A small-molecule ligand and the protein it binds are described below.
Small molecule (SMILES): CC(=O)N[C@@H]1[C@@H](O)[C@H](O)[C@@H](CO)O[C@H]1O

Binding-site contacts:
Ligand atom C3 contacts residue ASN97 of chain 1.E at 3.8 Å.
Ligand atom O5 contacts residue PHE136 of chain 1.E at 4.2 Å.
Ligand atom C5 contacts residue PHE136 of chain 1.E at 3.9 Å (hydrophobic).
Ligand atom O5 contacts residue ASN97 of chain 1.E at 2.3 Å (h-bond).
Ligand atom O6 contacts residue GLU135 of chain 1.E at 3.1 Å (salt-bridge).
Ligand atom O5 contacts residue GLU135 of chain 1.E at 4.4 Å.
Ligand atom C1 contacts residue PHE136 of chain 1.E at 4.1 Å (hydrophobic).
Ligand atom C6 contacts residue ILE137 of chain 1.E at 3.6 Å (hydrophobic).
Ligand atom O7 contacts residue ASN97 of chain 1.E at 2.9 Å (h-bond).
Ligand atom C4 contacts residue ASN97 of chain 1.E at 4.2 Å.
Ligand atom C5 contacts residue ILE137 of chain 1.E at 4.2 Å (hydrophobic).
Ligand atom N2 contacts residue ASN97 of chain 1.E at 2.9 Å (h-bond).
Ligand atom C1 contacts residue ASN97 of chain 1.E at 1.4 Å.
Ligand atom C6 contacts residue GLU135 of chain 1.E at 4.1 Å.
Ligand atom O6 contacts residue ASN97 of chain 1.E at 4.5 Å.
Ligand atom C7 contacts residue ASN97 of chain 1.E at 3.1 Å.
Ligand atom C8 contacts residue GLN96 of chain 1.E at 3.3 Å.
Ligand atom C5 contacts residue ASN97 of chain 1.E at 3.6 Å.
Ligand atom O6 contacts residue ILE137 of chain 1.E at 4.2 Å.
Ligand atom C8 contacts residue ASN97 of chain 1.E at 4.3 Å.
Ligand atom C2 contacts residue ASN97 of chain 1.E at 2.4 Å.

Sequence of chain 1.E:
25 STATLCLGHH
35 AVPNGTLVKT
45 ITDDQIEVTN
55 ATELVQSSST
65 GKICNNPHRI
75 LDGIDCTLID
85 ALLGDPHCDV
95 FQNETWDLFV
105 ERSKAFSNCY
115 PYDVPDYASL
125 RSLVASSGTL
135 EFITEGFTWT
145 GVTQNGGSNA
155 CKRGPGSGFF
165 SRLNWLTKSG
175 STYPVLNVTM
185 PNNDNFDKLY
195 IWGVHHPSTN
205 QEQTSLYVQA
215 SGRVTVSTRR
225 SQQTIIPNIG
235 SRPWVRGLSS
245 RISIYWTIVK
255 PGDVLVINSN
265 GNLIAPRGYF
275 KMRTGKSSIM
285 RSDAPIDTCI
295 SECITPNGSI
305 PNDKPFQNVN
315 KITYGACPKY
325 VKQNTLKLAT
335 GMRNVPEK